Sequence of chain 20.A:
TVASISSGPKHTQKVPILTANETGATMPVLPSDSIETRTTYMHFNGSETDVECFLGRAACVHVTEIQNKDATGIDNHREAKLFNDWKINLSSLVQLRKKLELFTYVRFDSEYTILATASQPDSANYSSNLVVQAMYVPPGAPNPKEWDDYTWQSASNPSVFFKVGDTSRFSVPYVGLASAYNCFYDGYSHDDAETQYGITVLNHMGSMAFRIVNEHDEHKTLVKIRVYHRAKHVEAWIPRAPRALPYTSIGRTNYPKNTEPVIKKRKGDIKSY

The protein below binds the small molecule below.
Small molecule (SMILES): Cc1cc(CCCCCOc2ccc(C3=NCCO3)cc2)on1

Sequence of chain 20.C:
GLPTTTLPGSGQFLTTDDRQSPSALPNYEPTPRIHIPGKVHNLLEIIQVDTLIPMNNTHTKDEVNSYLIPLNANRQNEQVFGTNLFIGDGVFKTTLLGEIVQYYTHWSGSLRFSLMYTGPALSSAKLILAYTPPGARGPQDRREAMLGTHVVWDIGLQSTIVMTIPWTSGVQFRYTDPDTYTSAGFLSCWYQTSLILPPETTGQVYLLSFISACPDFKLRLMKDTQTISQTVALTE

Binding-site contacts:
Ligand atom C1C contacts residue TYR128 of chain 20.A at 3.7 Å (hydrophobic).
Ligand atom N3A contacts residue ALA24 of chain 20.C at 3.8 Å.
Ligand atom C3 contacts residue ASN219 of chain 20.A at 4.0 Å.
Ligand atom N3A contacts residue TYR152 of chain 20.A at 3.5 Å.
Ligand atom C2C contacts residue TYR197 of chain 20.A at 3.7 Å (hydrophobic).
Ligand atom C4 contacts residue LEU106 of chain 20.A at 3.9 Å (hydrophobic).
Ligand atom O1 contacts residue LEU106 of chain 20.A at 3.7 Å.
Ligand atom C5 contacts residue LEU106 of chain 20.A at 3.8 Å (hydrophobic).
Ligand atom C5A contacts residue VAL176 of chain 20.A at 3.6 Å (hydrophobic).
Ligand atom C5A contacts residue PHE186 of chain 20.A at 3.5 Å (hydrophobic).
Ligand atom N2 contacts residue LEU106 of chain 20.A at 3.8 Å.
Ligand atom C5B contacts residue PHE186 of chain 20.A at 3.9 Å (hydrophobic).
Ligand atom C2A contacts residue PHE186 of chain 20.A at 3.3 Å (hydrophobic).
Ligand atom C31 contacts residue ASN219 of chain 20.A at 3.3 Å.
Ligand atom C1B contacts residue ILE104 of chain 20.A at 4.0 Å (hydrophobic).
Ligand atom N3A contacts residue PRO174 of chain 20.A at 3.7 Å.
Ligand atom O1A contacts residue PHE186 of chain 20.A at 3.0 Å.
Ligand atom C4B contacts residue PHE186 of chain 20.A at 3.6 Å (hydrophobic).
Ligand atom C4B contacts residue TYR152 of chain 20.A at 3.8 Å (hydrophobic).
Ligand atom C4C contacts residue VAL188 of chain 20.A at 3.7 Å (hydrophobic).
Ligand atom O1 contacts residue MET221 of chain 20.A at 3.9 Å.
Ligand atom C3B contacts residue VAL188 of chain 20.A at 3.8 Å (hydrophobic).
Ligand atom C4A contacts residue PRO174 of chain 20.A at 3.1 Å (hydrophobic).
Ligand atom C5B contacts residue MET224 of chain 20.A at 3.8 Å (hydrophobic).
Ligand atom N2 contacts residue ASN219 of chain 20.A at 3.8 Å.
Ligand atom C4 contacts residue TYR197 of chain 20.A at 3.8 Å (hydrophobic).
Ligand atom C4C contacts residue VAL191 of chain 20.A at 3.0 Å (hydrophobic).
Ligand atom C1C contacts residue LEU106 of chain 20.A at 3.8 Å (hydrophobic).
Ligand atom C3C contacts residue TYR128 of chain 20.A at 3.4 Å (hydrophobic).
Ligand atom N3A contacts residue PHE186 of chain 20.A at 4.0 Å.
Ligand atom O1B contacts residue TYR128 of chain 20.A at 3.4 Å (h-bond).
Ligand atom C6B contacts residue ILE104 of chain 20.A at 3.6 Å (hydrophobic).
Ligand atom C2A contacts residue TYR152 of chain 20.A at 3.6 Å (hydrophobic).
Ligand atom O1B contacts residue ILE104 of chain 20.A at 3.9 Å.
Ligand atom C6B contacts residue TYR128 of chain 20.A at 3.3 Å (hydrophobic).
Ligand atom C5C contacts residue VAL191 of chain 20.A at 3.8 Å (hydrophobic).
Ligand atom C1B contacts residue TYR128 of chain 20.A at 3.6 Å (hydrophobic).
Ligand atom C1B contacts residue VAL188 of chain 20.A at 3.8 Å (hydrophobic).
Ligand atom C3B contacts residue TYR152 of chain 20.A at 3.7 Å (hydrophobic).
Ligand atom C2B contacts residue VAL188 of chain 20.A at 3.5 Å (hydrophobic).